Binding-site contacts:
Ligand atom C5 contacts residue ASN183 of chain 1.I at 3.6 Å.
Ligand atom C1 contacts residue ASN183 of chain 1.I at 1.4 Å.
Ligand atom C8 contacts residue ASN151 of chain 1.I at 4.1 Å.
Ligand atom C7 contacts residue ASN183 of chain 1.I at 3.5 Å.
Ligand atom C2 contacts residue ASN183 of chain 1.I at 2.6 Å.
Ligand atom C4 contacts residue ASN183 of chain 1.I at 4.3 Å.
Ligand atom N2 contacts residue ASN183 of chain 1.I at 2.9 Å (h-bond).
Ligand atom O7 contacts residue ASN183 of chain 1.I at 3.3 Å (h-bond).
Ligand atom C8 contacts residue ARG146 of chain 1.I at 4.3 Å.
Ligand atom C3 contacts residue ASN183 of chain 1.I at 3.9 Å.
Ligand atom O5 contacts residue ASN183 of chain 1.I at 2.3 Å (h-bond).

Sequence of chain 1.I:
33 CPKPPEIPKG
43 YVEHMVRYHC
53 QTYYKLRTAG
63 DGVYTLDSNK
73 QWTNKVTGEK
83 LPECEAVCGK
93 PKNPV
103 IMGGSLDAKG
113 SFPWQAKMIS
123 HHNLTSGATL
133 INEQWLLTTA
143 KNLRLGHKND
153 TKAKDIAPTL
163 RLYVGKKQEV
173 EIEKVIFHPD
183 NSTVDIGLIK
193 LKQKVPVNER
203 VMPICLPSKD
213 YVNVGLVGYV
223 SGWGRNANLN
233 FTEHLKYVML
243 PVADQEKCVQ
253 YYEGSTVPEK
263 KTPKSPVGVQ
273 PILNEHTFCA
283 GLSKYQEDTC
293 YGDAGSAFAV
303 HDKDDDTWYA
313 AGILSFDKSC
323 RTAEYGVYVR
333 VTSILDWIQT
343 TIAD

This protein binds this small molecule.
Small molecule (SMILES): CC(=O)N[C@@H]1[C@@H](O)[C@H](O)[C@@H](CO)O[C@H]1O